Binding-site contacts:
Ligand atom C6 contacts residue THR194 of chain 1.D at 4.4 Å.
Ligand atom C8 contacts residue ASN151 of chain 1.D at 3.5 Å.
Ligand atom O7 contacts residue GLU190 of chain 1.D at 4.4 Å.
Ligand atom O5 contacts residue THR194 of chain 1.D at 4.0 Å.
Ligand atom C6 contacts residue LYS223 of chain 1.D at 4.2 Å.
Ligand atom C8 contacts residue GLU190 of chain 1.D at 3.8 Å.
Ligand atom O7 contacts residue ASN192 of chain 1.D at 3.1 Å (h-bond).
Ligand atom N2 contacts residue ASN192 of chain 1.D at 2.9 Å (h-bond).
Ligand atom C5 contacts residue THR194 of chain 1.D at 4.0 Å.
Ligand atom C8 contacts residue ILE157 of chain 1.D at 4.5 Å (hydrophobic).
Ligand atom C6 contacts residue VAL226 of chain 1.D at 4.0 Å (hydrophobic).
Ligand atom C8 contacts residue ASN192 of chain 1.D at 4.5 Å.
Ligand atom C7 contacts residue ASN192 of chain 1.D at 3.2 Å.
Ligand atom C1 contacts residue ASP195 of chain 1.D at 3.4 Å.
Ligand atom C7 contacts residue ILE157 of chain 1.D at 4.4 Å (hydrophobic).
Ligand atom C5 contacts residue ASN192 of chain 1.D at 3.6 Å.
Ligand atom C3 contacts residue ASN192 of chain 1.D at 3.8 Å.
Ligand atom C4 contacts residue ASN192 of chain 1.D at 4.2 Å.
Ligand atom O5 contacts residue ASP195 of chain 1.D at 3.9 Å.
Ligand atom C2 contacts residue ASN192 of chain 1.D at 2.4 Å.
Ligand atom N2 contacts residue ILE157 of chain 1.D at 4.1 Å.
Ligand atom O5 contacts residue LYS223 of chain 1.D at 4.0 Å.
Ligand atom C6 contacts residue ASP195 of chain 1.D at 3.5 Å.
Ligand atom C1 contacts residue ILE157 of chain 1.D at 4.1 Å (hydrophobic).
Ligand atom C2 contacts residue ASP195 of chain 1.D at 4.4 Å.
Ligand atom C1 contacts residue ASN192 of chain 1.D at 1.4 Å.
Ligand atom O5 contacts residue ASN192 of chain 1.D at 2.3 Å (h-bond).
Ligand atom O6 contacts residue ASP195 of chain 1.D at 4.0 Å.
Ligand atom C1 contacts residue THR194 of chain 1.D at 3.8 Å.

Sequence of chain 1.D:
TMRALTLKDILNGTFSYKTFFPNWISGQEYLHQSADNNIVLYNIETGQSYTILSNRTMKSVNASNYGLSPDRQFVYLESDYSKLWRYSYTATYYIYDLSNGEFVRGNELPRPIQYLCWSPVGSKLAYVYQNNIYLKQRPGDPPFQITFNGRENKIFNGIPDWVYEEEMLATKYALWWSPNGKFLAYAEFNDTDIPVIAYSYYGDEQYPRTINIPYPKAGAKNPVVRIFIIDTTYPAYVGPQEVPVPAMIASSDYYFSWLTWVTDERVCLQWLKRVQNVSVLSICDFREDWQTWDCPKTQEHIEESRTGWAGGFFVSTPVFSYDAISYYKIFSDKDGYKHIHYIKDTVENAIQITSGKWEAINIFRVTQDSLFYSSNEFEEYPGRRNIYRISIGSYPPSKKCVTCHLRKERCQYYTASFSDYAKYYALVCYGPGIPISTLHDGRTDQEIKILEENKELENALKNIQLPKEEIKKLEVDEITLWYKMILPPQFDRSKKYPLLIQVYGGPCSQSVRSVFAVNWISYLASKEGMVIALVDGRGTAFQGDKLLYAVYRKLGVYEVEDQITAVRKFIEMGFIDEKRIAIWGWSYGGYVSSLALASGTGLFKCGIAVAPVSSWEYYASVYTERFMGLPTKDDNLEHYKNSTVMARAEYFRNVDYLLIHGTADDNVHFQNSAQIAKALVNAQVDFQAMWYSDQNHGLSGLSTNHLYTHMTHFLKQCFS

The protein below binds the small molecule below.
Small molecule (SMILES): CC(=O)N[C@H]1CO[C@H](CO[C@@H]2O[C@@H](C)[C@@H](O)[C@@H](O)[C@@H]2O)[C@@H](O)[C@@H]1O